Sequence of chain 1.A:
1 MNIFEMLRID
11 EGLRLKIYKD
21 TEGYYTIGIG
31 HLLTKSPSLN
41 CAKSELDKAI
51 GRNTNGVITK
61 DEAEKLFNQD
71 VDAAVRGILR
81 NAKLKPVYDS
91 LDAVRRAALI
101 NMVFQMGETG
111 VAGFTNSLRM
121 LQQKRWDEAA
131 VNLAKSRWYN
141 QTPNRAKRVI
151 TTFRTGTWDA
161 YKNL

This small molecule binds to this protein.
Small molecule (SMILES): CC1(C)C=C(CSS(C)(=O)=O)C(C)(C)N1[O]

Binding-site contacts:
Ligand atom C2 contacts residue CYS41 of chain 1.A at 3.5 Å (hydrophobic).
Ligand atom C8 contacts residue ASN40 of chain 1.A at 4.0 Å.
Ligand atom C8 contacts residue SER38 of chain 1.A at 3.0 Å.
Ligand atom C1 contacts residue CYS41 of chain 1.A at 4.5 Å (hydrophobic).
Ligand atom C8 contacts residue CYS41 of chain 1.A at 3.6 Å (hydrophobic).
Ligand atom C1 contacts residue SER38 of chain 1.A at 4.4 Å.
Ligand atom C3 contacts residue CYS41 of chain 1.A at 3.9 Å (hydrophobic).
Ligand atom S1 contacts residue CYS41 of chain 1.A at 2.0 Å (h-bond).
Ligand atom C4 contacts residue CYS41 of chain 1.A at 3.1 Å (hydrophobic).